Sequence of chain 3.A:
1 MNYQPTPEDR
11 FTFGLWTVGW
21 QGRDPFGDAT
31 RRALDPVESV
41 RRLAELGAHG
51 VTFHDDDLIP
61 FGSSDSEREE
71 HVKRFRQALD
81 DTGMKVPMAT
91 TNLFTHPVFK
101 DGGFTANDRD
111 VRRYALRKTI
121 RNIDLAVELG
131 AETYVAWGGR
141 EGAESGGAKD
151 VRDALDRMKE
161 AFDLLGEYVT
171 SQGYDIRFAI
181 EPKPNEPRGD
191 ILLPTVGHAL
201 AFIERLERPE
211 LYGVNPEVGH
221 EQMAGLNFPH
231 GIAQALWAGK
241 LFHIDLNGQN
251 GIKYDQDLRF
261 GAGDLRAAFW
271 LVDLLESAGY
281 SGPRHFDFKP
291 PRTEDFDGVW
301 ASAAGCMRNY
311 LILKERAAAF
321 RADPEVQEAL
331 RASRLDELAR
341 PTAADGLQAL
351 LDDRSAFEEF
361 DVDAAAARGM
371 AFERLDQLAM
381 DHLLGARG

Binding-site contacts:
Ligand atom O1 contacts residue MG1 of chain 3.B at 2.8 Å.
Ligand atom O5 contacts residue PHE94 of chain 3.A at 3.9 Å.
Ligand atom O1 contacts residue ASP255 of chain 3.A at 3.9 Å.
Ligand atom O1 contacts residue LYS183 of chain 3.A at 3.0 Å (salt-bridge).
Ligand atom O5 contacts residue HIS54 of chain 3.A at 2.7 Å (h-bond).
Ligand atom O3 contacts residue MG1 of chain 3.C at 3.5 Å.
Ligand atom C2 contacts residue HIS220 of chain 3.A at 3.8 Å.
Ligand atom O3 contacts residue ASP287 of chain 3.A at 2.7 Å (salt-bridge).
Ligand atom O5 contacts residue TRP137 of chain 3.A at 3.7 Å.
Ligand atom O4 contacts residue ASP245 of chain 3.A at 3.1 Å (salt-bridge).
Ligand atom O2 contacts residue MG1 of chain 3.B at 3.6 Å.
Ligand atom O2 contacts residue HIS220 of chain 3.A at 3.3 Å (h-bond).
Ligand atom C1 contacts residue HIS220 of chain 3.A at 4.1 Å.
Ligand atom O4 contacts residue GLU181 of chain 3.A at 2.5 Å (salt-bridge).
Ligand atom O1 contacts residue TRP137 of chain 3.A at 3.8 Å.
Ligand atom C2 contacts residue TRP137 of chain 3.A at 3.7 Å (hydrophobic).
Ligand atom C4 contacts residue MG1 of chain 3.C at 3.3 Å.
Ligand atom O2 contacts residue GLU181 of chain 3.A at 2.9 Å (salt-bridge).
Ligand atom O2 contacts residue MG1 of chain 3.C at 2.2 Å.
Ligand atom C3 contacts residue MG1 of chain 3.C at 3.5 Å.
Ligand atom C5 contacts residue GLU181 of chain 3.A at 3.9 Å.
Ligand atom O2 contacts residue ASP287 of chain 3.A at 2.8 Å (salt-bridge).
Ligand atom O4 contacts residue ASP287 of chain 3.A at 2.7 Å (salt-bridge).
Ligand atom C2 contacts residue MG1 of chain 3.C at 3.2 Å.
Ligand atom O4 contacts residue MG1 of chain 3.C at 2.1 Å.
Ligand atom C1 contacts residue MG1 of chain 3.B at 3.7 Å.
Ligand atom C2 contacts residue ASP287 of chain 3.A at 3.7 Å.
Ligand atom C4 contacts residue GLU181 of chain 3.A at 3.1 Å.
Ligand atom O3 contacts residue TRP16 of chain 3.A at 3.5 Å (h-bond).
Ligand atom O2 contacts residue GLU217 of chain 3.A at 2.8 Å (salt-bridge).
Ligand atom C4 contacts residue ASP287 of chain 3.A at 3.6 Å.
Ligand atom C3 contacts residue ASP287 of chain 3.A at 3.5 Å.
Ligand atom C4 contacts residue TRP137 of chain 3.A at 3.7 Å (hydrophobic).
Ligand atom O1 contacts residue HIS220 of chain 3.A at 3.1 Å (h-bond).
Ligand atom C3 contacts residue TRP137 of chain 3.A at 3.8 Å (hydrophobic).
Ligand atom C2 contacts residue GLU181 of chain 3.A at 3.5 Å.
Ligand atom C1 contacts residue PHE26 of chain 1.A at 3.7 Å (hydrophobic).
Ligand atom C1 contacts residue TRP137 of chain 3.A at 3.8 Å (hydrophobic).
Ligand atom C5 contacts residue HIS54 of chain 3.A at 3.4 Å.
Ligand atom O1 contacts residue PHE26 of chain 1.A at 3.8 Å.

The small molecule below binds the protein below.
Small molecule (SMILES): OC[C@@H](O)C(O)[C@@H](O)CO

Sequence of chain 1.A:
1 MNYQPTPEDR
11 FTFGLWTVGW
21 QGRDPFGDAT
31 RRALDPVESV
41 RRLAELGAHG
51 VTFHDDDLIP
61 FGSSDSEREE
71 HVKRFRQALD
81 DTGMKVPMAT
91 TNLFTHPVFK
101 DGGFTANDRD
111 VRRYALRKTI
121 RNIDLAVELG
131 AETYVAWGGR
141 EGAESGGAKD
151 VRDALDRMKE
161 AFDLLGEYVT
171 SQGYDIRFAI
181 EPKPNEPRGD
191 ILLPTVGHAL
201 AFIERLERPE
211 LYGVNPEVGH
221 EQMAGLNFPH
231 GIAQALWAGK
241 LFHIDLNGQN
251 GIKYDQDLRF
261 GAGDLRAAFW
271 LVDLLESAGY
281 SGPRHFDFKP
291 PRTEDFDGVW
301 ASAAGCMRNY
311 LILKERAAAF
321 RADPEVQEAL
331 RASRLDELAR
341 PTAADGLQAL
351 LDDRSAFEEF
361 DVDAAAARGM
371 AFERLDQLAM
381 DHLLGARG